Sequence of chain 1.B:
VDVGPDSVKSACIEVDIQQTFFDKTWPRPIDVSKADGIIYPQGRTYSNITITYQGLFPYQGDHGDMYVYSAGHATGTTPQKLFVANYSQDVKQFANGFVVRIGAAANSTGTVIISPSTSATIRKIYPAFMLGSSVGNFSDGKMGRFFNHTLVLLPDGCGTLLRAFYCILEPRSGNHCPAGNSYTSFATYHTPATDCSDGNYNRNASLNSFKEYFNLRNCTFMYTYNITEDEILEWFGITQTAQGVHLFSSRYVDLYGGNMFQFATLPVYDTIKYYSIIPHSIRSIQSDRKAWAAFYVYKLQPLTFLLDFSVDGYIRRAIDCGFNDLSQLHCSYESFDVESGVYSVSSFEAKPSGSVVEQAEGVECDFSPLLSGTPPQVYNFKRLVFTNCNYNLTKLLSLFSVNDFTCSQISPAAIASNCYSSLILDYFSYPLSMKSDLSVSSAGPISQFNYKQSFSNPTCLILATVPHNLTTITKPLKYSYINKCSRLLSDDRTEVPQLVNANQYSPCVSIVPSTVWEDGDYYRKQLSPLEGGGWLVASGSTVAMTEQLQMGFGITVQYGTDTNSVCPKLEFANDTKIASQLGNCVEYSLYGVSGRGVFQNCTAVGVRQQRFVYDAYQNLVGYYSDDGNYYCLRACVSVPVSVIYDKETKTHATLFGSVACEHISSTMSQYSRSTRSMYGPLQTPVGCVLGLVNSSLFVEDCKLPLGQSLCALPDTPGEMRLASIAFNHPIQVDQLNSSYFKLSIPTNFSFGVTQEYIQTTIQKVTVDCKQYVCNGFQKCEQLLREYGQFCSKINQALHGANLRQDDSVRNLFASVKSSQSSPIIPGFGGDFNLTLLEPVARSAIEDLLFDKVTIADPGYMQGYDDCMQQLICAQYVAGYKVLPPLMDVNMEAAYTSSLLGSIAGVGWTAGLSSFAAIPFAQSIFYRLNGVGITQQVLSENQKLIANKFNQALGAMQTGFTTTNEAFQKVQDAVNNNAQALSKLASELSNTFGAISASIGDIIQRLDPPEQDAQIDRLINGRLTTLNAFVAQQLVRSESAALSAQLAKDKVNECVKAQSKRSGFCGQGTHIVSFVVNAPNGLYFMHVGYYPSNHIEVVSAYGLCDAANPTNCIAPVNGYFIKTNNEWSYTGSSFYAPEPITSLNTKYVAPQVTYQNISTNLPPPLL

A small-molecule ligand and the protein it binds are described below.
Small molecule (SMILES): CC(=O)N[C@@H]1[C@@H](O)[C@H](O)[C@@H](CO)O[C@H]1O

Binding-site contacts:
Ligand atom C3 contacts residue ASN622 of chain 1.B at 3.8 Å.
Ligand atom C5 contacts residue ASN650 of chain 1.B at 4.1 Å.
Ligand atom C7 contacts residue ASN622 of chain 1.B at 3.2 Å.
Ligand atom C4 contacts residue ASN622 of chain 1.B at 4.2 Å.
Ligand atom C1 contacts residue ASN622 of chain 1.B at 1.4 Å.
Ligand atom O7 contacts residue ASN622 of chain 1.B at 3.2 Å (h-bond).
Ligand atom C2 contacts residue ASN622 of chain 1.B at 2.5 Å.
Ligand atom C5 contacts residue ASN622 of chain 1.B at 3.7 Å.
Ligand atom N2 contacts residue ASN622 of chain 1.B at 2.9 Å (h-bond).
Ligand atom C8 contacts residue ASN622 of chain 1.B at 4.4 Å.
Ligand atom O5 contacts residue ASN622 of chain 1.B at 2.4 Å (h-bond).
Ligand atom O4 contacts residue ASN650 of chain 1.B at 4.2 Å.